Sequence of chain 1.A:
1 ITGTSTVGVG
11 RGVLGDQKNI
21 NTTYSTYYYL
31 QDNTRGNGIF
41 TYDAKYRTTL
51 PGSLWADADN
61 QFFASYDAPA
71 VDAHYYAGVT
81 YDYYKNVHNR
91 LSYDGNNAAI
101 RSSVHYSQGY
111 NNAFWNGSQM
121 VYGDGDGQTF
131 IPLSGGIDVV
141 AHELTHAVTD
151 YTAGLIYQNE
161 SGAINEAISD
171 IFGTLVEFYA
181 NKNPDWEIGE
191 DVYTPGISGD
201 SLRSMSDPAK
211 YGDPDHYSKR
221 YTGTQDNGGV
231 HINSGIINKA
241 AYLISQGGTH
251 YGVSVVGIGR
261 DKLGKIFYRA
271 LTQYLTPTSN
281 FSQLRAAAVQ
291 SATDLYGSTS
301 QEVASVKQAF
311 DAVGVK

This small molecule binds to this protein.
Small molecule (SMILES): CC(C)C[C@H](NP(=O)(O)CNC(=O)OCc1ccccc1)C(=O)NCC(=O)O

Binding-site contacts:
Ligand atom O21 contacts residue ZN1 of chain 1.L at 3.1 Å.
Ligand atom N16 contacts residue HIS231 of chain 1.A at 3.6 Å.
Ligand atom O20 contacts residue GLU166 of chain 1.A at 2.9 Å (salt-bridge).
Ligand atom O20 contacts residue HIS231 of chain 1.A at 2.9 Å (h-bond).
Ligand atom O28 contacts residue ASN112 of chain 1.A at 3.0 Å (h-bond).
Ligand atom P12 contacts residue ALA113 of chain 1.A at 3.4 Å.
Ligand atom O20 contacts residue TYR157 of chain 1.A at 3.4 Å (h-bond).
Ligand atom N10 contacts residue TYR157 of chain 1.A at 3.6 Å.
Ligand atom C6 contacts residue TRP115 of chain 1.A at 3.6 Å (hydrophobic).
Ligand atom N16 contacts residue ASN112 of chain 1.A at 3.0 Å (h-bond).
Ligand atom O23 contacts residue ARG203 of chain 1.A at 2.8 Å (salt-bridge).
Ligand atom P12 contacts residue ZN1 of chain 1.L at 3.0 Å.
Ligand atom O8 contacts residue GOL1 of chain 1.E at 3.5 Å.
Ligand atom O23 contacts residue HIS231 of chain 1.A at 3.2 Å.
Ligand atom N13 contacts residue ALA113 of chain 1.A at 2.9 Å (h-bond).
Ligand atom C18 contacts residue GLU143 of chain 1.A at 3.4 Å.
Ligand atom C17 contacts residue HIS231 of chain 1.A at 3.6 Å.
Ligand atom C27 contacts residue ASN112 of chain 1.A at 3.7 Å.
Ligand atom O20 contacts residue ZN1 of chain 1.L at 2.0 Å.
Ligand atom N10 contacts residue GOL1 of chain 1.E at 3.2 Å (h-bond).
Ligand atom O8 contacts residue TYR157 of chain 1.A at 3.4 Å.
Ligand atom C27 contacts residue HIS231 of chain 1.A at 3.4 Å.
Ligand atom C3 contacts residue GOL1 of chain 1.E at 3.6 Å.
Ligand atom C11 contacts residue ALA113 of chain 1.A at 3.4 Å (hydrophobic).
Ligand atom O21 contacts residue ALA113 of chain 1.A at 3.4 Å (h-bond).
Ligand atom O21 contacts residue GLU143 of chain 1.A at 2.6 Å (salt-bridge).
Ligand atom N13 contacts residue ASN112 of chain 1.A at 3.2 Å (h-bond).
Ligand atom C14 contacts residue GLU143 of chain 1.A at 3.6 Å.
Ligand atom O21 contacts residue HIS146 of chain 1.A at 3.4 Å.
Ligand atom C18 contacts residue ASN112 of chain 1.A at 3.6 Å.
Ligand atom O20 contacts residue HIS146 of chain 1.A at 3.6 Å (h-bond).
Ligand atom O20 contacts residue HIS142 of chain 1.A at 3.3 Å (h-bond).
Ligand atom O21 contacts residue GOL1 of chain 1.E at 2.7 Å (h-bond).
Ligand atom O28 contacts residue HIS231 of chain 1.A at 3.4 Å.
Ligand atom O31 contacts residue HIS231 of chain 1.A at 3.4 Å (h-bond).
Ligand atom O21 contacts residue PHE114 of chain 1.A at 3.7 Å.
Ligand atom N13 contacts residue GLU143 of chain 1.A at 3.3 Å (salt-bridge).
Ligand atom C24 contacts residue VAL139 of chain 1.A at 3.7 Å (hydrophobic).
Ligand atom C15 contacts residue HIS231 of chain 1.A at 3.6 Å.
Ligand atom O19 contacts residue DMS1 of chain 1.G at 3.7 Å.